A small-molecule ligand and the protein it binds are described below.
Small molecule (SMILES): CC(=O)N[C@@H]1[C@@H](O)[C@H](O)[C@@H](CO)O[C@H]1O

Sequence of chain 1.B:
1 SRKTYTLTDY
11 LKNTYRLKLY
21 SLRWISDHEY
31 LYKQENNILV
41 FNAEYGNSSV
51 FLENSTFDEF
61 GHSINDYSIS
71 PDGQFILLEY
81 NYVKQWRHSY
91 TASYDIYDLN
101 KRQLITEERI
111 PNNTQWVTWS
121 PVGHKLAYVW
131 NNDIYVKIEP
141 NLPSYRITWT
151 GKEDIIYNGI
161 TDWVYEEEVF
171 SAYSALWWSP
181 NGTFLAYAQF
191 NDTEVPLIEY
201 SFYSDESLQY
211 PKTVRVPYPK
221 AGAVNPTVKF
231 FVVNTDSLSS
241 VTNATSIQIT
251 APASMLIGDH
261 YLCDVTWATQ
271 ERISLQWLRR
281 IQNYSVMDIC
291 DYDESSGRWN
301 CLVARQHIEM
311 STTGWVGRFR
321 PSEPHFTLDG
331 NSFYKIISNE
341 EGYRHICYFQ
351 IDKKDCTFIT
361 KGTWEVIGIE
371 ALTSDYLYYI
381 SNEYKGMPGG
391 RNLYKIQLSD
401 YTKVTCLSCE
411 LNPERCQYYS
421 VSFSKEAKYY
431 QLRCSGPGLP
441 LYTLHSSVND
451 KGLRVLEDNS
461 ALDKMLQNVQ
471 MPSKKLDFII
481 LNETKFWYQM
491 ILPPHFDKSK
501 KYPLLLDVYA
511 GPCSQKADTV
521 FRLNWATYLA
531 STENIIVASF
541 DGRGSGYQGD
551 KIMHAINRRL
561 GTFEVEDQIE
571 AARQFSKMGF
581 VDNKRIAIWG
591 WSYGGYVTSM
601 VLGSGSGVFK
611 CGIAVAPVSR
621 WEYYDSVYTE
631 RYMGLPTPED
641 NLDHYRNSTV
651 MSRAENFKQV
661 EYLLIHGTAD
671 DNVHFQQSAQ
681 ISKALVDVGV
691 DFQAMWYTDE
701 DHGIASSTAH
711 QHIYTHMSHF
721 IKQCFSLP

Binding-site contacts:
Ligand atom C1 contacts residue ASN191 of chain 1.B at 1.5 Å.
Ligand atom O5 contacts residue THR193 of chain 1.B at 3.8 Å.
Ligand atom C7 contacts residue ASN191 of chain 1.B at 3.4 Å.
Ligand atom C7 contacts residue ILE156 of chain 1.B at 4.0 Å (hydrophobic).
Ligand atom C2 contacts residue ASN191 of chain 1.B at 2.5 Å.
Ligand atom C5 contacts residue ASN191 of chain 1.B at 3.7 Å.
Ligand atom N2 contacts residue ASN191 of chain 1.B at 3.0 Å (h-bond).
Ligand atom C6 contacts residue GLU194 of chain 1.B at 4.0 Å.
Ligand atom O7 contacts residue ASN191 of chain 1.B at 3.2 Å (h-bond).
Ligand atom C5 contacts residue THR193 of chain 1.B at 4.1 Å.
Ligand atom C1 contacts residue ILE156 of chain 1.B at 4.2 Å (hydrophobic).
Ligand atom O7 contacts residue GLN189 of chain 1.B at 3.9 Å.
Ligand atom O5 contacts residue ASN191 of chain 1.B at 2.4 Å (h-bond).
Ligand atom C1 contacts residue THR193 of chain 1.B at 3.5 Å.
Ligand atom O6 contacts residue THR193 of chain 1.B at 4.2 Å.
Ligand atom O6 contacts residue GLU194 of chain 1.B at 3.0 Å (salt-bridge).
Ligand atom C8 contacts residue ILE156 of chain 1.B at 4.3 Å (hydrophobic).
Ligand atom C4 contacts residue ASN191 of chain 1.B at 4.3 Å.
Ligand atom N2 contacts residue ILE156 of chain 1.B at 3.9 Å.
Ligand atom C3 contacts residue ASN191 of chain 1.B at 3.9 Å.